Binding-site contacts:
Ligand atom N3 contacts residue GLY221 of chain 1.A at 2.7 Å (h-bond).
Ligand atom N4 contacts residue GLY229 of chain 1.A at 3.3 Å.
Ligand atom C7 contacts residue CYS31 of chain 1.A at 3.8 Å (hydrophobic).
Ligand atom C19 contacts residue GLY221 of chain 1.A at 3.4 Å.
Ligand atom C15 contacts residue CYS194 of chain 1.A at 3.5 Å (hydrophobic).
Ligand atom C15 contacts residue GLN195 of chain 1.A at 3.5 Å.
Ligand atom C3 contacts residue GLY196 of chain 1.A at 3.8 Å.
Ligand atom C9 contacts residue SER198 of chain 1.A at 3.8 Å.
Ligand atom O1 contacts residue GLN195 of chain 1.A at 3.6 Å.
Ligand atom C17 contacts residue GLY219 of chain 1.A at 3.6 Å.
Ligand atom N3 contacts residue SER193 of chain 1.A at 3.8 Å.
Ligand atom C8 contacts residue HIS46 of chain 1.A at 3.6 Å.
Ligand atom N3 contacts residue GLY219 of chain 1.A at 3.4 Å.
Ligand atom C13 contacts residue VAL216 of chain 1.A at 3.7 Å (hydrophobic).
Ligand atom C12 contacts residue SER198 of chain 1.A at 3.5 Å.
Ligand atom C19 contacts residue ASP192 of chain 1.A at 3.3 Å.
Ligand atom C18 contacts residue GLY219 of chain 1.A at 3.6 Å.
Ligand atom C17 contacts residue GLY221 of chain 1.A at 3.8 Å.
Ligand atom C14 contacts residue CYS194 of chain 1.A at 3.8 Å (hydrophobic).
Ligand atom N1 contacts residue SER198 of chain 1.A at 3.7 Å.
Ligand atom C11 contacts residue CYS194 of chain 1.A at 3.7 Å (hydrophobic).
Ligand atom N5 contacts residue GLY221 of chain 1.A at 3.0 Å (h-bond).
Ligand atom C19 contacts residue SER193 of chain 1.A at 3.3 Å.
Ligand atom N5 contacts residue ASP192 of chain 1.A at 2.8 Å (salt-bridge).
Ligand atom C16 contacts residue GLN195 of chain 1.A at 3.8 Å.
Ligand atom C18 contacts residue TRP218 of chain 1.A at 3.3 Å (hydrophobic).
Ligand atom C4 contacts residue VAL30 of chain 1.A at 3.5 Å (hydrophobic).
Ligand atom C18 contacts residue SER193 of chain 1.A at 3.5 Å.
Ligand atom C13 contacts residue SER217 of chain 1.A at 3.7 Å.
Ligand atom N4 contacts residue SER193 of chain 1.A at 2.9 Å (h-bond).
Ligand atom C12 contacts residue GLY196 of chain 1.A at 3.7 Å.
Ligand atom C17 contacts residue TRP218 of chain 1.A at 3.8 Å (hydrophobic).
Ligand atom C16 contacts residue GLY221 of chain 1.A at 3.7 Å.
Ligand atom C19 contacts residue GLY229 of chain 1.A at 3.9 Å.
Ligand atom O1 contacts residue ASP197 of chain 1.A at 3.6 Å.
Ligand atom O1 contacts residue SER198 of chain 1.A at 3.2 Å.
Ligand atom C11 contacts residue SER198 of chain 1.A at 3.6 Å.
Ligand atom N4 contacts residue ASP192 of chain 1.A at 2.7 Å (salt-bridge).
Ligand atom O1 contacts residue GLY196 of chain 1.A at 2.8 Å (h-bond).
Ligand atom C13 contacts residue TRP218 of chain 1.A at 3.6 Å (hydrophobic).

Sequence of chain 1.A:
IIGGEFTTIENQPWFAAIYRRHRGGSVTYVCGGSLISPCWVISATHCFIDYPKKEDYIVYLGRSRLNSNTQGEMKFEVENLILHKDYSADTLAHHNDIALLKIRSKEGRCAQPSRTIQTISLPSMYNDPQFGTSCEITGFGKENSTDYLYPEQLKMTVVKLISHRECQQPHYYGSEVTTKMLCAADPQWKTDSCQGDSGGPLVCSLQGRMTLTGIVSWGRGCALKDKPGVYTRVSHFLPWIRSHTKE

A protein and the small-molecule ligand that binds it are described below.
Small molecule (SMILES): [H]/N=C(/N)Nc1ccc(CNC(=O)NC23CC4CC(CC(C4)C2)C3)cc1